Sequence of chain 1.A:
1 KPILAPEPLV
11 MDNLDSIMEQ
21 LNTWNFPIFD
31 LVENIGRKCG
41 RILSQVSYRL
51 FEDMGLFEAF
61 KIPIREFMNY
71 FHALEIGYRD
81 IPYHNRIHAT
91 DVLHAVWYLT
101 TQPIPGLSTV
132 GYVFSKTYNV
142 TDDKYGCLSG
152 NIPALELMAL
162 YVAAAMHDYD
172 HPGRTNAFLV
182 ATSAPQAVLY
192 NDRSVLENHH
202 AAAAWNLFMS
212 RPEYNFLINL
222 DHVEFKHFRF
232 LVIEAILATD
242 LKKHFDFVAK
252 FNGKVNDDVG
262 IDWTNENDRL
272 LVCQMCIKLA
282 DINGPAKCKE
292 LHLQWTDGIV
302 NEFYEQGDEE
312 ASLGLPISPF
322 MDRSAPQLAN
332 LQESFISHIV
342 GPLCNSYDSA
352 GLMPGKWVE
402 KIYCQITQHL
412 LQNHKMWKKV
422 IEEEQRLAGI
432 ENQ

Binding-site contacts:
Ligand atom C6 contacts residue GLY285 of chain 1.A at 3.8 Å.
Ligand atom O1 contacts residue PRO286 of chain 1.A at 3.4 Å.
Ligand atom C3 contacts residue PHE336 of chain 1.A at 4.0 Å (hydrophobic).
Ligand atom N2 contacts residue PRO286 of chain 1.A at 4.1 Å.
Ligand atom C6 contacts residue PRO286 of chain 1.A at 3.5 Å (hydrophobic).
Ligand atom C7 contacts residue ILE300 of chain 1.A at 4.1 Å (hydrophobic).
Ligand atom C2 contacts residue PRO286 of chain 1.A at 4.0 Å (hydrophobic).
Ligand atom C9 contacts residue PHE336 of chain 1.A at 4.0 Å (hydrophobic).
Ligand atom N1 contacts residue TYR83 of chain 1.A at 3.9 Å.
Ligand atom C5 contacts residue PHE336 of chain 1.A at 3.6 Å (hydrophobic).
Ligand atom C8 contacts residue PHE336 of chain 1.A at 3.4 Å (hydrophobic).
Ligand atom C4 contacts residue ILE300 of chain 1.A at 4.0 Å (hydrophobic).
Ligand atom C7 contacts residue PHE336 of chain 1.A at 4.2 Å (hydrophobic).
Ligand atom O1 contacts residue GLY285 of chain 1.A at 3.3 Å.
Ligand atom C6 contacts residue HIS293 of chain 1.A at 3.8 Å.
Ligand atom C2 contacts residue TRP296 of chain 1.A at 4.2 Å (hydrophobic).
Ligand atom C6 contacts residue GLN333 of chain 1.A at 3.8 Å.
Ligand atom CL1 contacts residue HIS84 of chain 1.A at 4.2 Å.
Ligand atom C1 contacts residue TYR83 of chain 1.A at 3.3 Å (hydrophobic).
Ligand atom N3 contacts residue GLN333 of chain 1.A at 2.9 Å (h-bond).
Ligand atom CL2 contacts residue LEU242 of chain 1.A at 3.9 Å.
Ligand atom O1 contacts residue HIS293 of chain 1.A at 2.6 Å (h-bond).
Ligand atom C4 contacts residue PHE336 of chain 1.A at 3.9 Å (hydrophobic).
Ligand atom C6 contacts residue THR297 of chain 1.A at 3.7 Å.
Ligand atom C3 contacts residue ILE300 of chain 1.A at 4.3 Å (hydrophobic).
Ligand atom N2 contacts residue GLN333 of chain 1.A at 2.8 Å (h-bond).
Ligand atom C10 contacts residue PHE336 of chain 1.A at 3.6 Å (hydrophobic).
Ligand atom C2 contacts residue TYR83 of chain 1.A at 3.7 Å (hydrophobic).
Ligand atom CL1 contacts residue TYR83 of chain 1.A at 3.5 Å.
Ligand atom C5 contacts residue GLN333 of chain 1.A at 4.1 Å.
Ligand atom O1 contacts residue GLN333 of chain 1.A at 4.0 Å.
Ligand atom O1 contacts residue THR297 of chain 1.A at 3.3 Å (h-bond).
Ligand atom C5 contacts residue ILE300 of chain 1.A at 4.1 Å (hydrophobic).
Ligand atom N2 contacts residue HIS293 of chain 1.A at 4.0 Å.
Ligand atom C10 contacts residue PHE304 of chain 1.A at 4.0 Å (hydrophobic).
Ligand atom O1 contacts residue TRP296 of chain 1.A at 4.0 Å.
Ligand atom N3 contacts residue PHE336 of chain 1.A at 3.7 Å.
Ligand atom N2 contacts residue THR297 of chain 1.A at 3.7 Å.
Ligand atom C3 contacts residue GLN333 of chain 1.A at 3.2 Å.
Ligand atom C2 contacts residue GLY285 of chain 1.A at 3.7 Å.

A protein and the small-molecule ligand that binds it are described below.
Small molecule (SMILES): O=C1CN2Cc3c(ccc(Cl)c3Cl)N=C2N1